Binding-site contacts:
Ligand atom C3 contacts residue PHE37 of chain 1.C at 4.2 Å (hydrophobic).
Ligand atom C6 contacts residue GLY96 of chain 1.C at 3.5 Å.
Ligand atom C3 contacts residue LEU99 of chain 1.D at 4.1 Å (hydrophobic).
Ligand atom O1 contacts residue TRP101 of chain 1.D at 3.9 Å.
Ligand atom C1 contacts residue GLN95 of chain 1.C at 4.3 Å.
Ligand atom C10 contacts residue TRP101 of chain 1.D at 3.6 Å (hydrophobic).
Ligand atom C11 contacts residue TRP101 of chain 1.D at 3.5 Å (hydrophobic).
Ligand atom C5 contacts residue TRP94 of chain 1.C at 3.9 Å (hydrophobic).
Ligand atom C4 contacts residue LEU99 of chain 1.D at 4.0 Å (hydrophobic).
Ligand atom C13 contacts residue TYR101 of chain 1.C at 4.3 Å (hydrophobic).
Ligand atom C6 contacts residue LEU99 of chain 1.D at 4.4 Å (hydrophobic).
Ligand atom C12 contacts residue GLY96 of chain 1.C at 3.2 Å.
Ligand atom C2 contacts residue GLY104 of chain 1.D at 3.8 Å.
Ligand atom N1 contacts residue TRP101 of chain 1.D at 4.3 Å.
Ligand atom C2 contacts residue PHE37 of chain 1.C at 4.2 Å (hydrophobic).
Ligand atom C7 contacts residue LEU99 of chain 1.D at 3.5 Å (hydrophobic).
Ligand atom C1 contacts residue ASN39 of chain 1.C at 3.5 Å.
Ligand atom C5 contacts residue GLY96 of chain 1.C at 3.5 Å.
Ligand atom C3 contacts residue GLY104 of chain 1.D at 3.5 Å.
Ligand atom C9 contacts residue TRP101 of chain 1.D at 4.3 Å (hydrophobic).
Ligand atom C1 contacts residue TRP94 of chain 1.C at 3.8 Å (hydrophobic).
Ligand atom C5 contacts residue LEU99 of chain 1.D at 4.2 Å (hydrophobic).
Ligand atom C4 contacts residue GLY96 of chain 1.C at 4.1 Å.
Ligand atom C6 contacts residue GLN95 of chain 1.C at 3.8 Å.
Ligand atom C2 contacts residue ASN39 of chain 1.C at 3.5 Å.
Ligand atom C7 contacts residue ALA34 of chain 1.D at 3.8 Å (hydrophobic).
Ligand atom C7 contacts residue ASN36 of chain 1.D at 4.3 Å.
Ligand atom O1 contacts residue TYR101 of chain 1.C at 3.4 Å (h-bond).
Ligand atom C1 contacts residue PHE37 of chain 1.C at 4.1 Å (hydrophobic).
Ligand atom C8 contacts residue ASN36 of chain 1.D at 4.2 Å.
Ligand atom C2 contacts residue LEU99 of chain 1.D at 4.3 Å (hydrophobic).
Ligand atom C13 contacts residue GLY96 of chain 1.C at 3.0 Å.
Ligand atom C8 contacts residue TYR101 of chain 1.C at 4.0 Å (hydrophobic).
Ligand atom C6 contacts residue TRP94 of chain 1.C at 3.6 Å (hydrophobic).
Ligand atom C8 contacts residue TYR51 of chain 1.D at 4.0 Å (hydrophobic).
Ligand atom C7 contacts residue LEU100 of chain 1.D at 4.3 Å (hydrophobic).
Ligand atom O1 contacts residue TYR51 of chain 1.D at 3.7 Å.
Ligand atom C1 contacts residue GLY96 of chain 1.C at 3.8 Å.
Ligand atom C12 contacts residue PHE37 of chain 1.C at 4.2 Å (hydrophobic).
Ligand atom C14 contacts residue TRP101 of chain 1.D at 4.1 Å (hydrophobic).

Sequence of chain 1.D:
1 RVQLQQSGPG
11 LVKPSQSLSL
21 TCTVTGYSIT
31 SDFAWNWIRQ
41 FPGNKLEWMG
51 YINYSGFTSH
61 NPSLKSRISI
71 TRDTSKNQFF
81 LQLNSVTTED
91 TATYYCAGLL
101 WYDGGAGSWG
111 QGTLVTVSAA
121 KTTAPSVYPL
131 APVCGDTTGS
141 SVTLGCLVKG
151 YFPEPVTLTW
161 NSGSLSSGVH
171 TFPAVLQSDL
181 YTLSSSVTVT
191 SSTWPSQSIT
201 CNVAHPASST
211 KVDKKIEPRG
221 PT

Sequence of chain 1.C:
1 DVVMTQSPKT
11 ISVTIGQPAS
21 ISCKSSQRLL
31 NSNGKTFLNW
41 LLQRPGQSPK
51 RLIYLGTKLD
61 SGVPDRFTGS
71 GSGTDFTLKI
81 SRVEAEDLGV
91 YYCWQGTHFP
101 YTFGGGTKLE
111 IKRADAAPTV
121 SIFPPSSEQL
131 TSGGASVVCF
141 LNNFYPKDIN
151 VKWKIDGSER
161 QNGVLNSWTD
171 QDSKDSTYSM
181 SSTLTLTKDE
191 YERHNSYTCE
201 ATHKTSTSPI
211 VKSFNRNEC

The small molecule below binds the protein below.
Small molecule (SMILES): C[N+]1([O-])CCC([Si](C)(C)c2ccccc2)CC1